Sequence of chain 1.A:
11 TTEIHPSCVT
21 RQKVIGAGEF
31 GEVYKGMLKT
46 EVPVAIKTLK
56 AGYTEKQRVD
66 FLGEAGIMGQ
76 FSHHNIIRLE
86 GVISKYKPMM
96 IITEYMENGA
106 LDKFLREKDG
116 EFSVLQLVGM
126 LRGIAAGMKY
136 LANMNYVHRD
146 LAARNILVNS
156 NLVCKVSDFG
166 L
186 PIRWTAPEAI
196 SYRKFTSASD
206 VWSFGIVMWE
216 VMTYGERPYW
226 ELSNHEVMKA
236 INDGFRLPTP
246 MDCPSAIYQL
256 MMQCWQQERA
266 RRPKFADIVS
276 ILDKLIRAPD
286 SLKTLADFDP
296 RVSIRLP

Binding-site contacts:
Ligand atom OBH contacts residue ASP163 of chain 1.A at 2.9 Å (salt-bridge).
Ligand atom OBH contacts residue ILE82 of chain 1.A at 3.7 Å.
Ligand atom NAQ contacts residue TYR100 of chain 1.A at 3.4 Å.
Ligand atom NBG contacts residue GLU69 of chain 1.A at 3.0 Å (salt-bridge).
Ligand atom CAE contacts residue GLU69 of chain 1.A at 3.2 Å.
Ligand atom CAO contacts residue MET101 of chain 1.A at 3.7 Å (hydrophobic).
Ligand atom CAJ contacts residue GLU69 of chain 1.A at 3.4 Å.
Ligand atom CAF contacts residue ASP163 of chain 1.A at 3.8 Å.
Ligand atom NBC contacts residue ALA50 of chain 1.A at 3.7 Å.
Ligand atom CBF contacts residue ASP163 of chain 1.A at 3.3 Å.
Ligand atom CAR contacts residue TYR100 of chain 1.A at 3.6 Å (hydrophobic).
Ligand atom CAD contacts residue ASP163 of chain 1.A at 3.5 Å.
Ligand atom CAO contacts residue LEU152 of chain 1.A at 3.6 Å (hydrophobic).
Ligand atom CAC contacts residue TYR141 of chain 1.A at 3.3 Å (hydrophobic).
Ligand atom NAZ contacts residue VAL33 of chain 1.A at 3.8 Å.
Ligand atom NBG contacts residue MET73 of chain 1.A at 3.4 Å (h-bond).
Ligand atom NBA contacts residue VAL33 of chain 1.A at 3.7 Å.
Ligand atom CAK contacts residue THR98 of chain 1.A at 3.6 Å.
Ligand atom CAP contacts residue ILE25 of chain 1.A at 3.8 Å (hydrophobic).
Ligand atom CAH contacts residue MET73 of chain 1.A at 3.8 Å (hydrophobic).
Ligand atom NBC contacts residue THR98 of chain 1.A at 3.0 Å (h-bond).
Ligand atom C6 contacts residue PHE164 of chain 1.A at 3.7 Å (hydrophobic).
Ligand atom C5 contacts residue PHE164 of chain 1.A at 3.4 Å (hydrophobic).
Ligand atom CAF contacts residue GLU69 of chain 1.A at 3.6 Å.
Ligand atom CBB contacts residue PHE164 of chain 1.A at 3.3 Å (hydrophobic).
Ligand atom NBA contacts residue PHE164 of chain 1.A at 3.3 Å.
Ligand atom OBH contacts residue SER162 of chain 1.A at 3.4 Å.
Ligand atom CAS contacts residue MET101 of chain 1.A at 2.8 Å (hydrophobic).
Ligand atom NAZ contacts residue PHE164 of chain 1.A at 3.5 Å.
Ligand atom C6 contacts residue ALA50 of chain 1.A at 3.6 Å (hydrophobic).
Ligand atom CAS contacts residue TYR100 of chain 1.A at 3.3 Å (hydrophobic).
Ligand atom C4 contacts residue PHE164 of chain 1.A at 3.5 Å (hydrophobic).
Ligand atom CAA contacts residue TYR141 of chain 1.A at 3.4 Å (hydrophobic).
Ligand atom NAQ contacts residue MET101 of chain 1.A at 2.8 Å (h-bond).
Ligand atom N1 contacts residue ALA50 of chain 1.A at 3.3 Å.
Ligand atom NBG contacts residue ASP163 of chain 1.A at 3.5 Å (salt-bridge).
Ligand atom CBD contacts residue LYS52 of chain 1.A at 3.8 Å.
Ligand atom CBF contacts residue MET73 of chain 1.A at 3.8 Å (hydrophobic).
Ligand atom CAJ contacts residue MET73 of chain 1.A at 3.7 Å (hydrophobic).
Ligand atom CAM contacts residue THR98 of chain 1.A at 3.5 Å.

This small molecule binds to this protein.
Small molecule (SMILES): Cc1ccc(C(=O)Nc2cccc(Cl)c2)cc1Nc1nc(-c2cccnc2)nc2c1cnn2C